The small molecule below binds the protein below.
Small molecule (SMILES): O=C(CCCCn1ccnc1)N[C@@H](Cc1ccccc1)C(=O)O

Binding-site contacts:
Ligand atom C18 contacts residue ALA331 of chain 1.A at 3.7 Å (hydrophobic).
Ligand atom N22 contacts residue ILE271 of chain 1.A at 3.8 Å.
Ligand atom C12 contacts residue TYR54 of chain 1.A at 3.5 Å (hydrophobic).
Ligand atom C05 contacts residue LEU32 of chain 1.A at 3.9 Å (hydrophobic).
Ligand atom C21 contacts residue VAL90 of chain 1.A at 3.7 Å (hydrophobic).
Ligand atom N19 contacts residue PYJ1 of chain 1.E at 3.6 Å.
Ligand atom C18 contacts residue ALA333 of chain 1.A at 3.7 Å (hydrophobic).
Ligand atom C16 contacts residue ALA333 of chain 1.A at 3.5 Å (hydrophobic).
Ligand atom C10 contacts residue MET188 of chain 1.A at 3.6 Å (hydrophobic).
Ligand atom C23 contacts residue ALA331 of chain 1.A at 3.2 Å (hydrophobic).
Ligand atom C11 contacts residue PRO28 of chain 1.A at 3.7 Å (hydrophobic).
Ligand atom O14 contacts residue LEU32 of chain 1.A at 3.6 Å.
Ligand atom C23 contacts residue ILE271 of chain 1.A at 3.6 Å (hydrophobic).
Ligand atom C15 contacts residue ALA77 of chain 1.A at 3.6 Å (hydrophobic).
Ligand atom O14 contacts residue TYR54 of chain 1.A at 2.3 Å (h-bond).
Ligand atom C08 contacts residue LEU191 of chain 1.A at 3.8 Å (hydrophobic).
Ligand atom O01 contacts residue ALA333 of chain 1.A at 3.3 Å.
Ligand atom O01 contacts residue SER75 of chain 1.A at 4.0 Å.
Ligand atom N22 contacts residue PYJ1 of chain 1.E at 3.2 Å.
Ligand atom C09 contacts residue PRO28 of chain 1.A at 3.5 Å (hydrophobic).
Ligand atom C21 contacts residue HOA1 of chain 1.C at 3.2 Å.
Ligand atom C07 contacts residue PRO28 of chain 1.A at 3.6 Å (hydrophobic).
Ligand atom C06 contacts residue PRO28 of chain 1.A at 3.9 Å (hydrophobic).
Ligand atom C21 contacts residue HEM1 of chain 1.D at 3.8 Å.
Ligand atom O01 contacts residue MET357 of chain 1.A at 3.5 Å.
Ligand atom C02 contacts residue ALA333 of chain 1.A at 3.9 Å (hydrophobic).
Ligand atom C08 contacts residue PRO28 of chain 1.A at 3.6 Å (hydrophobic).
Ligand atom N22 contacts residue HOA1 of chain 1.C at 2.8 Å (h-bond).
Ligand atom C07 contacts residue LEU23 of chain 1.A at 4.0 Å (hydrophobic).
Ligand atom C17 contacts residue PYJ1 of chain 1.E at 3.6 Å.
Ligand atom C20 contacts residue HEM1 of chain 1.D at 3.5 Å.
Ligand atom C04 contacts residue ALA333 of chain 1.A at 3.8 Å (hydrophobic).
Ligand atom C23 contacts residue HOA1 of chain 1.C at 4.0 Å.
Ligand atom C21 contacts residue PYJ1 of chain 1.E at 3.6 Å.
Ligand atom C05 contacts residue VAL29 of chain 1.A at 3.4 Å (hydrophobic).
Ligand atom C10 contacts residue PRO28 of chain 1.A at 3.4 Å (hydrophobic).
Ligand atom N22 contacts residue ALA331 of chain 1.A at 3.8 Å.
Ligand atom C09 contacts residue LEU191 of chain 1.A at 3.4 Å (hydrophobic).
Ligand atom N19 contacts residue ALA331 of chain 1.A at 3.5 Å.
Ligand atom C23 contacts residue PYJ1 of chain 1.E at 3.2 Å.

Sequence of chain 1.A:
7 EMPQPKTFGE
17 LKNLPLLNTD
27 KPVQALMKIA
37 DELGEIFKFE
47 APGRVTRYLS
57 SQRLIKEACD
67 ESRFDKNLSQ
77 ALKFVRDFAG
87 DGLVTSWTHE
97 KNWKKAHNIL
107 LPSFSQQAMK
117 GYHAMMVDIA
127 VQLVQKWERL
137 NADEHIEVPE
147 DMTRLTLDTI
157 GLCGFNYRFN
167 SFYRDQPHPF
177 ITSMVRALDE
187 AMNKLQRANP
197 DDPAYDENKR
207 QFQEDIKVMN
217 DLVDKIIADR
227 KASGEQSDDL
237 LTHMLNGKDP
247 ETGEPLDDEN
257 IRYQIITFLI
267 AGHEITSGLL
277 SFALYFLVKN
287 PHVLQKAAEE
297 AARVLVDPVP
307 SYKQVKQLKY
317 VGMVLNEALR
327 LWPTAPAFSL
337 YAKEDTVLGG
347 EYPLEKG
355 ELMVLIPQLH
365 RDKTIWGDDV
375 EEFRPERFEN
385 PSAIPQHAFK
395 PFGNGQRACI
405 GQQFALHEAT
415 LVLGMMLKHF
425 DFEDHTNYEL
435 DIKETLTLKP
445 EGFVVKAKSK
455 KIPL